A small-molecule ligand and the protein it binds are described below.
Small molecule (SMILES): Nc1ccn([C@H]2C[C@H](O)[C@H](COP(=O)(O)OP(=O)(O)[C@@](F)(Cl)P(=O)(O)O)O2)c(=O)n1

Binding-site contacts:
Ligand atom C5' contacts residue ASP192 of chain 1.D at 3.6 Å.
Ligand atom O3G contacts residue SER180 of chain 1.D at 2.3 Å (h-bond).
Ligand atom O2 contacts residue TYR271 of chain 1.D at 3.3 Å.
Ligand atom O2 contacts residue ASN279 of chain 1.D at 3.1 Å (h-bond).
Ligand atom PB contacts residue MG1 of chain 1.I at 3.2 Å.
Ligand atom O3' contacts residue PHE272 of chain 1.D at 3.5 Å (h-bond).
Ligand atom O2B contacts residue SER180 of chain 1.D at 3.7 Å.
Ligand atom O1A contacts residue ASP192 of chain 1.D at 3.0 Å (salt-bridge).
Ligand atom O2G contacts residue MG1 of chain 1.I at 2.2 Å.
Ligand atom O1B contacts residue GLY179 of chain 1.D at 3.2 Å.
Ligand atom N3 contacts residue ASP276 of chain 1.D at 3.7 Å.
Ligand atom PA contacts residue MG1 of chain 1.I at 3.3 Å.
Ligand atom C2' contacts residue GLY274 of chain 1.D at 3.6 Å.
Ligand atom O3' contacts residue GLY274 of chain 1.D at 3.3 Å.
Ligand atom O3G contacts residue MG1 of chain 1.I at 3.6 Å.
Ligand atom O3G contacts residue SER188 of chain 1.D at 3.6 Å.
Ligand atom F4B contacts residue SER180 of chain 1.D at 3.5 Å.
Ligand atom C4 contacts residue ASP276 of chain 1.D at 3.5 Å.
Ligand atom C1' contacts residue TYR271 of chain 1.D at 3.5 Å (hydrophobic).
Ligand atom O1B contacts residue ASP192 of chain 1.D at 3.0 Å (salt-bridge).
Ligand atom C2' contacts residue TYR271 of chain 1.D at 3.1 Å (hydrophobic).
Ligand atom PA contacts residue NA1 of chain 1.H at 3.8 Å.
Ligand atom O1B contacts residue MG1 of chain 1.I at 2.1 Å.
Ligand atom O2G contacts residue ASP190 of chain 1.D at 2.9 Å (salt-bridge).
Ligand atom O3G contacts residue GLY189 of chain 1.D at 3.2 Å (h-bond).
Ligand atom O1A contacts residue NA1 of chain 1.H at 2.7 Å (h-bond).
Ligand atom PG contacts residue SER180 of chain 1.D at 3.7 Å.
Ligand atom O1A contacts residue ASP190 of chain 1.D at 3.0 Å (salt-bridge).
Ligand atom F4B contacts residue ARG183 of chain 1.D at 3.1 Å.
Ligand atom O1G contacts residue GLY189 of chain 1.D at 3.0 Å (h-bond).
Ligand atom O1B contacts residue SER180 of chain 1.D at 3.2 Å (h-bond).
Ligand atom PG contacts residue GLY189 of chain 1.D at 3.5 Å.
Ligand atom C5 contacts residue ASP276 of chain 1.D at 3.7 Å.
Ligand atom C2' contacts residue ASN279 of chain 1.D at 3.3 Å.
Ligand atom O2B contacts residue ARG183 of chain 1.D at 2.7 Å (salt-bridge).
Ligand atom PG contacts residue MG1 of chain 1.I at 3.3 Å.
Ligand atom O3' contacts residue THR273 of chain 1.D at 3.3 Å (h-bond).
Ligand atom O1A contacts residue MG1 of chain 1.I at 2.0 Å.
Ligand atom O3A contacts residue MG1 of chain 1.I at 3.6 Å.
Ligand atom O3' contacts residue ARG183 of chain 1.D at 3.6 Å.

Sequence of chain 1.D:
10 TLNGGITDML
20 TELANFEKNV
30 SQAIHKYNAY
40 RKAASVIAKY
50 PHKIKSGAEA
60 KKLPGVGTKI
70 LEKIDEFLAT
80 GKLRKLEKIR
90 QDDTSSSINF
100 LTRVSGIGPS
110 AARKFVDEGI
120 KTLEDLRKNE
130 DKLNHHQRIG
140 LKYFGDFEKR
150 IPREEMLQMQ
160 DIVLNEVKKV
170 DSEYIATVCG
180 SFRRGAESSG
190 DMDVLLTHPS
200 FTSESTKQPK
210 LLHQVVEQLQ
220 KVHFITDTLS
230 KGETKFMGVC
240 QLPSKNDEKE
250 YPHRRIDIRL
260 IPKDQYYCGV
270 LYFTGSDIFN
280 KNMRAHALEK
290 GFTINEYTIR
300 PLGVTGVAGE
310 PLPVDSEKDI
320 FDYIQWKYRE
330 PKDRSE